The protein below binds the small molecule below.
Small molecule (SMILES): C[C@H]1CCCN1Cc1nc2ccc(NC(=O)c3ccc4c(cnn4C4CC4)c3)cc2[nH]1

Sequence of chain 1.A:
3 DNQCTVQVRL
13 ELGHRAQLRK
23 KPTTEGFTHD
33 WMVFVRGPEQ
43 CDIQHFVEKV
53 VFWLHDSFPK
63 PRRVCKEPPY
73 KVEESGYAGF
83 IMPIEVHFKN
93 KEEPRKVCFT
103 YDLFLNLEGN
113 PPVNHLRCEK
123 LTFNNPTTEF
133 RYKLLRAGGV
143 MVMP

Binding-site contacts:
Ligand atom C8 contacts residue PHE29 of chain 1.A at 3.6 Å (hydrophobic).
Ligand atom N2 contacts residue SER59 of chain 1.A at 3.0 Å (h-bond).
Ligand atom C5 contacts residue GLU76 of chain 1.A at 3.3 Å.
Ligand atom C11 contacts residue SER59 of chain 1.A at 3.6 Å.
Ligand atom C8 contacts residue PHE60 of chain 1.A at 3.2 Å (hydrophobic).
Ligand atom C8 contacts residue SER77 of chain 1.A at 3.6 Å.
Ligand atom O contacts residue TYR79 of chain 1.A at 3.0 Å (h-bond).
Ligand atom C1 contacts residue GLU76 of chain 1.A at 3.3 Å.
Ligand atom N2 contacts residue PHE60 of chain 1.A at 3.6 Å.
Ligand atom O contacts residue GLY78 of chain 1.A at 3.3 Å.
Ligand atom C23 contacts residue PHE29 of chain 1.A at 3.5 Å (hydrophobic).
Ligand atom C19 contacts residue HIS57 of chain 1.A at 3.6 Å.
Ligand atom N1 contacts residue GLU76 of chain 1.A at 3.4 Å (salt-bridge).
Ligand atom C12 contacts residue ALA80 of chain 1.A at 3.5 Å (hydrophobic).
Ligand atom C6 contacts residue GLU76 of chain 1.A at 3.5 Å.
Ligand atom N5 contacts residue PHE29 of chain 1.A at 3.4 Å.
Ligand atom C20 contacts residue SER59 of chain 1.A at 3.2 Å.
Ligand atom C7 contacts residue PHE29 of chain 1.A at 3.3 Å (hydrophobic).
Ligand atom C21 contacts residue SER59 of chain 1.A at 3.3 Å.
Ligand atom C6 contacts residue PHE29 of chain 1.A at 3.3 Å (hydrophobic).
Ligand atom N1 contacts residue PHE60 of chain 1.A at 3.6 Å.
Ligand atom C14 contacts residue GLY81 of chain 1.A at 3.3 Å.
Ligand atom N1 contacts residue SER77 of chain 1.A at 2.8 Å (h-bond).
Ligand atom C10 contacts residue TYR79 of chain 1.A at 3.5 Å (hydrophobic).
Ligand atom C7 contacts residue SER77 of chain 1.A at 3.5 Å.
Ligand atom N1 contacts residue PHE29 of chain 1.A at 3.3 Å.
Ligand atom C4 contacts residue GLU76 of chain 1.A at 3.2 Å.
Ligand atom N contacts residue GLU76 of chain 1.A at 2.6 Å (salt-bridge).
Ligand atom C2 contacts residue GLU76 of chain 1.A at 3.4 Å.
Ligand atom N4 contacts residue HIS57 of chain 1.A at 3.4 Å (h-bond).
Ligand atom C15 contacts residue HIS57 of chain 1.A at 3.4 Å.
Ligand atom C10 contacts residue PHE60 of chain 1.A at 3.6 Å (hydrophobic).
Ligand atom C7 contacts residue PHE60 of chain 1.A at 3.4 Å (hydrophobic).
Ligand atom C18 contacts residue HIS57 of chain 1.A at 3.6 Å.
Ligand atom C contacts residue EDO1 of chain 1.J at 3.6 Å.
Ligand atom C4 contacts residue PRO61 of chain 1.A at 3.4 Å (hydrophobic).
Ligand atom C contacts residue GLU76 of chain 1.A at 3.2 Å.
Ligand atom C14 contacts residue ALA80 of chain 1.A at 3.6 Å (hydrophobic).
Ligand atom C22 contacts residue SER59 of chain 1.A at 3.5 Å.
Ligand atom C3 contacts residue GLU76 of chain 1.A at 3.2 Å.